Binding-site contacts:
Ligand atom C2 contacts residue LEU214 of chain 4.A at 4.3 Å (hydrophobic).
Ligand atom O4 contacts residue ASP88 of chain 4.A at 2.6 Å (salt-bridge).
Ligand atom C6 contacts residue LEU214 of chain 4.A at 4.0 Å (hydrophobic).
Ligand atom O3 contacts residue ASP215 of chain 4.A at 3.0 Å.
Ligand atom C3 contacts residue GLY106 of chain 4.A at 4.3 Å.
Ligand atom O3 contacts residue ASP88 of chain 4.A at 2.9 Å (salt-bridge).
Ligand atom C3 contacts residue ASP88 of chain 4.A at 3.5 Å.
Ligand atom C5 contacts residue PHE128 of chain 4.A at 3.7 Å (hydrophobic).
Ligand atom O3 contacts residue ALA105 of chain 4.A at 3.9 Å.
Ligand atom C2 contacts residue ALA105 of chain 4.A at 4.4 Å (hydrophobic).
Ligand atom O2 contacts residue ASN130 of chain 4.A at 4.2 Å.
Ligand atom C6 contacts residue ILE216 of chain 4.A at 3.5 Å (hydrophobic).
Ligand atom O6 contacts residue ILE216 of chain 4.A at 3.5 Å.
Ligand atom C2 contacts residue ASP88 of chain 4.A at 4.5 Å.
Ligand atom O6 contacts residue ASP215 of chain 4.A at 3.6 Å.
Ligand atom C3 contacts residue ASP215 of chain 4.A at 3.9 Å.
Ligand atom C6 contacts residue ASP215 of chain 4.A at 4.1 Å.
Ligand atom C8 contacts residue ASP215 of chain 4.A at 4.2 Å.
Ligand atom O3 contacts residue ASN130 of chain 4.A at 3.2 Å (h-bond).
Ligand atom O3 contacts residue PHE128 of chain 4.A at 3.9 Å.
Ligand atom C3 contacts residue ALA105 of chain 4.A at 4.5 Å (hydrophobic).
Ligand atom C3 contacts residue ASN130 of chain 4.A at 3.6 Å.
Ligand atom O4 contacts residue LEU214 of chain 4.A at 4.0 Å.
Ligand atom C6 contacts residue PHE128 of chain 4.A at 4.4 Å (hydrophobic).
Ligand atom O3 contacts residue GLY106 of chain 4.A at 3.0 Å (h-bond).
Ligand atom O4 contacts residue ALA105 of chain 4.A at 3.7 Å.
Ligand atom C4 contacts residue LEU214 of chain 4.A at 4.3 Å (hydrophobic).
Ligand atom C4 contacts residue ASP88 of chain 4.A at 3.1 Å.
Ligand atom O5 contacts residue LEU214 of chain 4.A at 4.0 Å.
Ligand atom C3 contacts residue PHE128 of chain 4.A at 3.6 Å (hydrophobic).
Ligand atom O4 contacts residue GLY213 of chain 4.A at 3.5 Å.
Ligand atom C4 contacts residue PHE128 of chain 4.A at 3.8 Å (hydrophobic).
Ligand atom O4 contacts residue LEU214 of chain 4.A at 3.1 Å (h-bond).
Ligand atom N2 contacts residue ASP215 of chain 4.A at 4.3 Å.

The small molecule below binds the protein below.
Small molecule (SMILES): CC(=O)N[C@H]1CO[C@H](CO)[C@@H](O[C@@H]2O[C@H](CO)[C@H](O)[C@H](O)[C@H]2O)[C@@H]1O

Sequence of chain 4.A:
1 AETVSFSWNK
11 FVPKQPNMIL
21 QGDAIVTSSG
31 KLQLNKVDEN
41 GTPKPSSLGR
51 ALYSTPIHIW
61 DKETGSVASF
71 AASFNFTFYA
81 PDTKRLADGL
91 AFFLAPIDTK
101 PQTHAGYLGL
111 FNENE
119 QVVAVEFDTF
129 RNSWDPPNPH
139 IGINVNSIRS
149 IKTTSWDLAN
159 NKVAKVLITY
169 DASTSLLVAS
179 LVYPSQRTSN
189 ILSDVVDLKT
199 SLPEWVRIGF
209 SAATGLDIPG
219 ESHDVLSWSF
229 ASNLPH